Sequence of chain 1.B:
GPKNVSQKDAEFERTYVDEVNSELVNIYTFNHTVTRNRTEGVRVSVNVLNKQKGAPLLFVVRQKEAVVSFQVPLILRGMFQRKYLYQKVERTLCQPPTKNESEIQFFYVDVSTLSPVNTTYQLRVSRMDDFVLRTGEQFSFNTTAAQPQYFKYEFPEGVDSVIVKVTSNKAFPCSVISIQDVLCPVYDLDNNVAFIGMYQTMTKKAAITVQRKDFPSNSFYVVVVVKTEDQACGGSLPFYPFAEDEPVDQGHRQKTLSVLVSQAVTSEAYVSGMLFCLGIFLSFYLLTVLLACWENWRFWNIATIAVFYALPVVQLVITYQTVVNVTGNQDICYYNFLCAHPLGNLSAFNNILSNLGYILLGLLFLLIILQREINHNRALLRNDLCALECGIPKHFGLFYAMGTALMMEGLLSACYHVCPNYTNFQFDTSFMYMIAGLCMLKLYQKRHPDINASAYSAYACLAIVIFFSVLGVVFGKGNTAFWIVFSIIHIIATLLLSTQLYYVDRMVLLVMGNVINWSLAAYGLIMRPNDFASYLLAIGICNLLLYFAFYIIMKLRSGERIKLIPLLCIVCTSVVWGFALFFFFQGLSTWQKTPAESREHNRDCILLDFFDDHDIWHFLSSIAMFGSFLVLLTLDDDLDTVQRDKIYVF

Binding-site contacts:
Ligand atom C2 contacts residue ASN123 of chain 1.B at 2.5 Å.
Ligand atom C4 contacts residue ASN123 of chain 1.B at 4.3 Å.
Ligand atom C2 contacts residue LYS122 of chain 1.B at 4.4 Å.
Ligand atom O7 contacts residue ASN123 of chain 1.B at 4.5 Å.
Ligand atom N2 contacts residue ASN123 of chain 1.B at 3.5 Å (h-bond).
Ligand atom C1 contacts residue ASN123 of chain 1.B at 1.4 Å.
Ligand atom O5 contacts residue GLU126 of chain 1.B at 4.5 Å.
Ligand atom C3 contacts residue ASN123 of chain 1.B at 3.6 Å.
Ligand atom O3 contacts residue LYS122 of chain 1.B at 2.3 Å (salt-bridge).
Ligand atom C5 contacts residue ASN123 of chain 1.B at 3.6 Å.
Ligand atom O5 contacts residue ASN123 of chain 1.B at 2.4 Å (h-bond).
Ligand atom C3 contacts residue LYS122 of chain 1.B at 3.6 Å.
Ligand atom O3 contacts residue ASN123 of chain 1.B at 3.1 Å (h-bond).

A protein and the small-molecule ligand that binds it are described below.
Small molecule (SMILES): CC(=O)N[C@@H]1[C@@H](O)[C@H](O)[C@@H](CO)O[C@H]1O